A protein and the small-molecule ligand that binds it are described below.
Small molecule (SMILES): CC(=O)N[C@@H]1[C@@H](O)[C@H](O)[C@@H](CO)O[C@H]1O

Binding-site contacts:
Ligand atom C7 contacts residue LYS26 of chain 1.A at 4.5 Å.
Ligand atom C1 contacts residue ASN27 of chain 1.A at 1.4 Å.
Ligand atom C5 contacts residue ASN27 of chain 1.A at 3.6 Å.
Ligand atom C3 contacts residue ASN27 of chain 1.A at 3.8 Å.
Ligand atom C8 contacts residue LYS26 of chain 1.A at 3.8 Å.
Ligand atom O5 contacts residue ASN27 of chain 1.A at 2.3 Å (h-bond).
Ligand atom C4 contacts residue ASN27 of chain 1.A at 4.2 Å.
Ligand atom O7 contacts residue ASN27 of chain 1.A at 3.5 Å (h-bond).
Ligand atom C7 contacts residue ASN27 of chain 1.A at 3.4 Å.
Ligand atom O6 contacts residue GLN19 of chain 1.A at 4.2 Å.
Ligand atom C2 contacts residue ASN27 of chain 1.A at 2.5 Å.
Ligand atom C1 contacts residue GLN19 of chain 1.A at 4.4 Å.
Ligand atom N2 contacts residue ASN27 of chain 1.A at 2.9 Å (h-bond).
Ligand atom O5 contacts residue GLN19 of chain 1.A at 4.0 Å.

Sequence of chain 1.A:
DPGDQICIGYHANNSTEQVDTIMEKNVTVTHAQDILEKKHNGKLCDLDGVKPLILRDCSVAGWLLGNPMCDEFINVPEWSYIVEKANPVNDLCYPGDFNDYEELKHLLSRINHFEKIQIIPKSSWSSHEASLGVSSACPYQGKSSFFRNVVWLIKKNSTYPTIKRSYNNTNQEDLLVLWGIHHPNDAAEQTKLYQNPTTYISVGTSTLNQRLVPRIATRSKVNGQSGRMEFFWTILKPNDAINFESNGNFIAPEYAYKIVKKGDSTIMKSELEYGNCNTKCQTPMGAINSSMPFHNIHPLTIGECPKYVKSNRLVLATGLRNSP